Binding-site contacts:
Ligand atom C1 contacts residue LEU263 of chain 1.B at 3.4 Å (hydrophobic).
Ligand atom O24 contacts residue LEU143 of chain 1.B at 3.3 Å.
Ligand atom C7 contacts residue CYS95 of chain 1.B at 2.3 Å (hydrophobic).
Ligand atom C16 contacts residue ILE136 of chain 1.B at 4.0 Å (hydrophobic).
Ligand atom C13 contacts residue TYR137 of chain 1.B at 3.8 Å (hydrophobic).
Ligand atom C14 contacts residue TYR137 of chain 1.B at 4.0 Å (hydrophobic).
Ligand atom C14 contacts residue ILE136 of chain 1.B at 3.3 Å (hydrophobic).
Ligand atom O12 contacts residue LYS177 of chain 1.B at 2.7 Å (salt-bridge).
Ligand atom C19 contacts residue ILE136 of chain 1.B at 3.8 Å (hydrophobic).
Ligand atom O23 contacts residue ARG98 of chain 1.B at 2.8 Å (salt-bridge).
Ligand atom C18 contacts residue ARG98 of chain 1.B at 3.7 Å.
Ligand atom C13 contacts residue LYS177 of chain 1.B at 3.6 Å.
Ligand atom C7 contacts residue HIS259 of chain 1.B at 3.7 Å.
Ligand atom C4 contacts residue SER99 of chain 1.B at 4.0 Å.
Ligand atom C20 contacts residue ARG98 of chain 1.B at 4.0 Å.
Ligand atom C18 contacts residue ILE136 of chain 1.B at 3.9 Å (hydrophobic).
Ligand atom C2 contacts residue HIS133 of chain 1.B at 3.0 Å.
Ligand atom C8 contacts residue CYS95 of chain 1.B at 1.9 Å (hydrophobic).
Ligand atom C3 contacts residue HIS133 of chain 1.B at 3.6 Å.
Ligand atom C20 contacts residue LEU140 of chain 1.B at 4.0 Å (hydrophobic).
Ligand atom C17 contacts residue ILE136 of chain 1.B at 3.9 Å (hydrophobic).
Ligand atom C14 contacts residue LEU140 of chain 1.B at 3.5 Å (hydrophobic).
Ligand atom C11 contacts residue LYS177 of chain 1.B at 3.4 Å.
Ligand atom C6 contacts residue CYS95 of chain 1.B at 3.5 Å (hydrophobic).
Ligand atom C10 contacts residue CYS95 of chain 1.B at 3.3 Å (hydrophobic).
Ligand atom C5 contacts residue SER99 of chain 1.B at 3.8 Å.
Ligand atom O24 contacts residue ARG98 of chain 1.B at 3.9 Å.
Ligand atom O12 contacts residue CYS95 of chain 1.B at 3.8 Å.
Ligand atom C13 contacts residue LEU140 of chain 1.B at 3.4 Å (hydrophobic).
Ligand atom C6 contacts residue HIS259 of chain 1.B at 3.4 Å.
Ligand atom C1 contacts residue HIS133 of chain 1.B at 3.3 Å.
Ligand atom C21 contacts residue LEU140 of chain 1.B at 4.0 Å (hydrophobic).
Ligand atom C19 contacts residue LEU140 of chain 1.B at 3.3 Å (hydrophobic).
Ligand atom C11 contacts residue CYS95 of chain 1.B at 3.9 Å (hydrophobic).
Ligand atom O12 contacts residue MET174 of chain 1.B at 2.9 Å.
Ligand atom C5 contacts residue HIS259 of chain 1.B at 4.0 Å.
Ligand atom C3 contacts residue HIS259 of chain 1.B at 3.5 Å.
Ligand atom C22 contacts residue ARG98 of chain 1.B at 3.5 Å.
Ligand atom C17 contacts residue CYS95 of chain 1.B at 3.9 Å (hydrophobic).
Ligand atom C15 contacts residue ILE136 of chain 1.B at 3.4 Å (hydrophobic).

Sequence of chain 1.B:
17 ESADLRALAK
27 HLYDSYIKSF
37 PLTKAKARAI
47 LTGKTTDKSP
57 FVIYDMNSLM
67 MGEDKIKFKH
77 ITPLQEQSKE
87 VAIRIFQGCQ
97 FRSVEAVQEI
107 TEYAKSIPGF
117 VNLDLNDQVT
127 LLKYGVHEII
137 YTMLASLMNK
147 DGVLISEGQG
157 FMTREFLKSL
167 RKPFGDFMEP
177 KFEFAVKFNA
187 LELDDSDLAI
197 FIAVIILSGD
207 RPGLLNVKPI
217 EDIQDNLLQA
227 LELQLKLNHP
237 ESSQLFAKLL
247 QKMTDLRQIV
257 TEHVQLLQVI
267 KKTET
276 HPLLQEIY

This protein binds this small molecule.
Small molecule (SMILES): CCCCC/C=C/C=C1C(=O)C=C[C@@H]1C/C=C/CCCC(=O)O